Binding-site contacts:
Ligand atom CE2 contacts residue LEU156 of chain 1.D at 3.5 Å (hydrophobic).
Ligand atom CG contacts residue TRP167 of chain 1.D at 3.5 Å (hydrophobic).
Ligand atom CA contacts residue ASP77 of chain 1.D at 3.5 Å.
Ligand atom C contacts residue GLU63 of chain 1.D at 3.6 Å.
Ligand atom CA contacts residue TYR99 of chain 1.D at 3.5 Å (hydrophobic).
Ligand atom N contacts residue TYR7 of chain 1.D at 3.4 Å (h-bond).
Ligand atom N contacts residue ASP77 of chain 1.D at 2.9 Å (salt-bridge).
Ligand atom C contacts residue TYR7 of chain 1.D at 3.4 Å (hydrophobic).
Ligand atom C contacts residue LYS146 of chain 1.D at 3.5 Å.
Ligand atom OXT contacts residue LYS146 of chain 1.D at 3.3 Å (salt-bridge).
Ligand atom CD2 contacts residue PHE9 of chain 1.D at 3.5 Å (hydrophobic).
Ligand atom CD1 contacts residue GLU63 of chain 1.D at 3.2 Å.
Ligand atom O contacts residue THR73 of chain 1.D at 3.4 Å.
Ligand atom OXT contacts residue THR80 of chain 1.D at 3.2 Å.
Ligand atom N contacts residue TYR99 of chain 1.D at 2.9 Å (h-bond).
Ligand atom N contacts residue GLU63 of chain 1.D at 2.9 Å (salt-bridge).
Ligand atom CG1 contacts residue THR143 of chain 1.D at 3.2 Å.
Ligand atom C contacts residue TRP147 of chain 1.D at 3.6 Å (hydrophobic).
Ligand atom O contacts residue TYR84 of chain 1.D at 3.3 Å (h-bond).
Ligand atom O contacts residue TYR7 of chain 1.D at 3.1 Å.
Ligand atom O contacts residue THR143 of chain 1.D at 3.4 Å (h-bond).
Ligand atom CD1 contacts residue TYR7 of chain 1.D at 3.5 Å (hydrophobic).
Ligand atom O contacts residue TYR159 of chain 1.D at 2.6 Å (h-bond).
Ligand atom CG2 contacts residue ASP77 of chain 1.D at 3.5 Å.
Ligand atom C contacts residue TYR159 of chain 1.D at 3.6 Å (hydrophobic).
Ligand atom CE1 contacts residue GLN155 of chain 1.D at 3.3 Å.
Ligand atom CD1 contacts residue TYR159 of chain 1.D at 3.5 Å (hydrophobic).
Ligand atom CD2 contacts residue GLU63 of chain 1.D at 3.2 Å.
Ligand atom CD1 contacts residue TRP167 of chain 1.D at 3.3 Å (hydrophobic).
Ligand atom CD2 contacts residue TYR59 of chain 1.D at 3.5 Å (hydrophobic).
Ligand atom O contacts residue LYS66 of chain 1.D at 3.5 Å (salt-bridge).
Ligand atom O contacts residue LYS146 of chain 1.D at 3.2 Å (salt-bridge).
Ligand atom CA contacts residue GLU63 of chain 1.D at 3.4 Å.
Ligand atom CZ contacts residue LEU156 of chain 1.D at 3.5 Å (hydrophobic).
Ligand atom CB contacts residue TYR99 of chain 1.D at 3.4 Å (hydrophobic).
Ligand atom O contacts residue TRP147 of chain 1.D at 2.4 Å (h-bond).
Ligand atom N contacts residue TYR171 of chain 1.D at 3.2 Å (h-bond).
Ligand atom O contacts residue HIS70 of chain 1.D at 3.2 Å.
Ligand atom CB contacts residue ASP77 of chain 1.D at 3.2 Å.
Ligand atom CZ contacts residue GLN155 of chain 1.D at 3.6 Å.

A protein and the small-molecule ligand that binds it are described below.
Small molecule (SMILES): CC(C)C[C@H](NC(=O)[C@@H](N)CC(C)C)C(=O)N[C@@H](Cc1ccccc1)C(=O)NCC(=O)N[C@@H](Cc1ccc(O)cc1)C(=O)N1CCC[C@H]1C(=O)N[C@H](C(=O)N[C@@H](Cc1ccc(O)cc1)C(=O)N[C@H](C(=O)O)C(C)C)C(C)C

Sequence of chain 1.D:
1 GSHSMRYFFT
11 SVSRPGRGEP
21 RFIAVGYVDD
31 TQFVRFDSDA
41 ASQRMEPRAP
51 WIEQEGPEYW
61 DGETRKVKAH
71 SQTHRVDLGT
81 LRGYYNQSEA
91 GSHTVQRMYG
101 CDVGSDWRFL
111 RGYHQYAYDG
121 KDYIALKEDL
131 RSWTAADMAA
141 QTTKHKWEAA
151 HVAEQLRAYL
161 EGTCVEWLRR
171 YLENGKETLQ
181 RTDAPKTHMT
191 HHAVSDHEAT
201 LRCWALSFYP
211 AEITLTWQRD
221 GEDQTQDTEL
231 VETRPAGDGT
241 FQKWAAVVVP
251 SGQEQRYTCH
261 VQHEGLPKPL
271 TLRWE